A small-molecule ligand and the protein it binds are described below.
Small molecule (SMILES): Nc1ncnc2c1ncn2[C@H]1C[C@H](O)[C@@H](COP(=O)(O)O)O1

Sequence of chain 3.S:
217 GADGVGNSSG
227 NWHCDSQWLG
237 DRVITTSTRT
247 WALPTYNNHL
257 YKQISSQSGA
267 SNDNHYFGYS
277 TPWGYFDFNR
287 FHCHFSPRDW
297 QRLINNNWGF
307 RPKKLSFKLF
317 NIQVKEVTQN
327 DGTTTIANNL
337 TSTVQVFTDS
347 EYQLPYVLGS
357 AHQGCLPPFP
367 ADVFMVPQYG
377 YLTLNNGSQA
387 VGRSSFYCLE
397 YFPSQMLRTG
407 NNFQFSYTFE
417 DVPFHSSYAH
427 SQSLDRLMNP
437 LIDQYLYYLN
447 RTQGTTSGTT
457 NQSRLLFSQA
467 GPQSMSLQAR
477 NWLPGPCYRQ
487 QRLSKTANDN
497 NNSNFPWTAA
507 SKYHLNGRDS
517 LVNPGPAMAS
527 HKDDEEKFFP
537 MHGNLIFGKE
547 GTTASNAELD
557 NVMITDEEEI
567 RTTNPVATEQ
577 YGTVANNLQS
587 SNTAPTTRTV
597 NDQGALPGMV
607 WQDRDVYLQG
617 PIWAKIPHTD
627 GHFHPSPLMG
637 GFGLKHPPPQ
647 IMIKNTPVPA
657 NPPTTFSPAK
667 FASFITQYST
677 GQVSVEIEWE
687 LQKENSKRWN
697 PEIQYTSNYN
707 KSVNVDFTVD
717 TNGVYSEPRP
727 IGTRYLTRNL

Binding-site contacts:
Ligand atom C6 contacts residue GLY639 of chain 3.S at 3.7 Å.
Ligand atom C2' contacts residue PRO419 of chain 3.S at 4.0 Å (hydrophobic).
Ligand atom C4 contacts residue PRO419 of chain 3.S at 4.2 Å (hydrophobic).
Ligand atom N7 contacts residue PRO419 of chain 3.S at 4.4 Å.
Ligand atom C4 contacts residue PRO631 of chain 3.S at 4.4 Å (hydrophobic).
Ligand atom C8 contacts residue PRO419 of chain 3.S at 4.3 Å (hydrophobic).
Ligand atom N6 contacts residue GLY637 of chain 3.S at 4.1 Å.
Ligand atom N7 contacts residue HIS630 of chain 3.S at 4.1 Å.
Ligand atom N6 contacts residue SER632 of chain 3.S at 3.9 Å.
Ligand atom O4' contacts residue PRO631 of chain 3.S at 3.8 Å.
Ligand atom N1 contacts residue VAL418 of chain 3.S at 3.8 Å.
Ligand atom N1 contacts residue ILE622 of chain 3.S at 4.4 Å.
Ligand atom C2 contacts residue GLY639 of chain 3.S at 3.7 Å.
Ligand atom C6 contacts residue PRO631 of chain 3.S at 4.0 Å (hydrophobic).
Ligand atom N6 contacts residue PRO631 of chain 3.S at 3.9 Å.
Ligand atom O2P contacts residue HIS628 of chain 3.S at 4.3 Å.
Ligand atom N6 contacts residue PRO633 of chain 3.S at 4.1 Å.
Ligand atom C1' contacts residue HIS630 of chain 3.S at 4.0 Å.
Ligand atom C6 contacts residue VAL418 of chain 3.S at 3.8 Å (hydrophobic).
Ligand atom O4' contacts residue HIS630 of chain 3.S at 4.4 Å.
Ligand atom N6 contacts residue PHE638 of chain 3.S at 3.8 Å.
Ligand atom N6 contacts residue GLY639 of chain 3.S at 2.8 Å (h-bond).
Ligand atom N7 contacts residue SER632 of chain 3.S at 3.8 Å.
Ligand atom N3 contacts residue PRO419 of chain 3.S at 4.3 Å.
Ligand atom C6 contacts residue SER632 of chain 3.S at 4.3 Å.
Ligand atom C2 contacts residue PRO419 of chain 3.S at 4.4 Å (hydrophobic).
Ligand atom C5 contacts residue PRO419 of chain 3.S at 4.2 Å (hydrophobic).
Ligand atom C8 contacts residue HIS630 of chain 3.S at 3.4 Å.
Ligand atom N1 contacts residue GLY639 of chain 3.S at 2.9 Å (h-bond).
Ligand atom N1 contacts residue PRO631 of chain 3.S at 4.2 Å.
Ligand atom O5' contacts residue PRO631 of chain 3.S at 4.1 Å.
Ligand atom O5' contacts residue PHE629 of chain 3.S at 4.2 Å.
Ligand atom O2P contacts residue PHE629 of chain 3.S at 4.0 Å.
Ligand atom C6 contacts residue PRO419 of chain 3.S at 4.4 Å (hydrophobic).
Ligand atom N6 contacts residue VAL418 of chain 3.S at 3.6 Å.
Ligand atom N9 contacts residue HIS630 of chain 3.S at 4.2 Å.
Ligand atom N9 contacts residue PRO419 of chain 3.S at 4.2 Å.
Ligand atom C5 contacts residue SER632 of chain 3.S at 4.3 Å.
Ligand atom O2P contacts residue PRO631 of chain 3.S at 3.8 Å.
Ligand atom C5 contacts residue PRO631 of chain 3.S at 4.4 Å (hydrophobic).